Sequence of chain 1.A:
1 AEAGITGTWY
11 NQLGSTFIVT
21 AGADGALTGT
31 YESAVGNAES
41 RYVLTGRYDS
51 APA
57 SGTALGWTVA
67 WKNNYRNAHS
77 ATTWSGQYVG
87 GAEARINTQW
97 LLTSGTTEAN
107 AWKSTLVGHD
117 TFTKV

Binding-site contacts:
Ligand atom C5' contacts residue SER76 of chain 1.A at 3.4 Å.
Ligand atom O4' contacts residue ASN37 of chain 1.A at 2.8 Å (h-bond).
Ligand atom OXT contacts residue TRP67 of chain 1.A at 3.8 Å.
Ligand atom N1 contacts residue TRP67 of chain 1.A at 3.4 Å.
Ligand atom O contacts residue SER15 of chain 1.A at 2.7 Å (h-bond).
Ligand atom C contacts residue SER33 of chain 1.A at 3.4 Å.
Ligand atom C4' contacts residue SER76 of chain 1.A at 3.8 Å.
Ligand atom CM3 contacts residue ALA38 of chain 1.A at 2.4 Å (hydrophobic).
Ligand atom C2' contacts residue TRP67 of chain 1.A at 3.4 Å (hydrophobic).
Ligand atom O4' contacts residue ALA74 of chain 1.A at 2.5 Å.
Ligand atom CM3 contacts residue TRP67 of chain 1.A at 2.9 Å (hydrophobic).
Ligand atom CM5 contacts residue ALA74 of chain 1.A at 3.8 Å (hydrophobic).
Ligand atom C3 contacts residue ASP116 of chain 1.A at 3.1 Å.
Ligand atom C5 contacts residue TRP96 of chain 1.A at 2.9 Å (hydrophobic).
Ligand atom C4 contacts residue ASP116 of chain 1.A at 3.4 Å.
Ligand atom O contacts residue ASN11 of chain 1.A at 3.2 Å (h-bond).
Ligand atom CM5 contacts residue SER76 of chain 1.A at 2.7 Å.
Ligand atom C4' contacts residue ALA74 of chain 1.A at 3.8 Å (hydrophobic).
Ligand atom C6' contacts residue LEU98 of chain 1.A at 3.3 Å (hydrophobic).
Ligand atom OXT contacts residue SER15 of chain 1.A at 3.7 Å.
Ligand atom C4' contacts residue TRP67 of chain 1.A at 3.3 Å (hydrophobic).
Ligand atom C4' contacts residue ASN37 of chain 1.A at 3.8 Å.
Ligand atom C2' contacts residue SER33 of chain 1.A at 3.9 Å.
Ligand atom C5' contacts residue TRP67 of chain 1.A at 3.7 Å (hydrophobic).
Ligand atom N1' contacts residue TRP108 of chain 2.B at 3.6 Å.
Ligand atom C3' contacts residue ALA38 of chain 1.A at 3.6 Å (hydrophobic).
Ligand atom N1' contacts residue LEU98 of chain 1.A at 3.9 Å.
Ligand atom C2' contacts residue VAL35 of chain 1.A at 3.6 Å (hydrophobic).
Ligand atom O4' contacts residue SER76 of chain 1.A at 3.6 Å.
Ligand atom OXT contacts residue TYR31 of chain 1.A at 3.5 Å.
Ligand atom C6 contacts residue TRP108 of chain 2.B at 3.9 Å (hydrophobic).
Ligand atom C4 contacts residue TRP96 of chain 1.A at 2.9 Å (hydrophobic).
Ligand atom O contacts residue TYR31 of chain 1.A at 2.7 Å (h-bond).
Ligand atom C3' contacts residue TRP67 of chain 1.A at 3.1 Å (hydrophobic).
Ligand atom OXT contacts residue SER33 of chain 1.A at 2.4 Å (h-bond).
Ligand atom CM3 contacts residue ASN37 of chain 1.A at 3.6 Å.
Ligand atom C contacts residue TYR31 of chain 1.A at 3.5 Å (hydrophobic).
Ligand atom C contacts residue SER15 of chain 1.A at 3.6 Å.
Ligand atom O4' contacts residue TRP67 of chain 1.A at 3.1 Å.
Ligand atom C1' contacts residue TRP67 of chain 1.A at 3.8 Å (hydrophobic).

The protein below binds the small molecule below.
Small molecule (SMILES): Cc1cc(N=Nc2ccccc2C(=O)O)cc(C)c1O

Sequence of chain 2.B:
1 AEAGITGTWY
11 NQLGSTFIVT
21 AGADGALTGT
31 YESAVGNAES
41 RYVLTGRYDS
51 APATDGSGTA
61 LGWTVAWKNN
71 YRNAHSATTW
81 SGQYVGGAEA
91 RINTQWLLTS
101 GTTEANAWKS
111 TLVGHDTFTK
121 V